Sequence of chain 1.B:
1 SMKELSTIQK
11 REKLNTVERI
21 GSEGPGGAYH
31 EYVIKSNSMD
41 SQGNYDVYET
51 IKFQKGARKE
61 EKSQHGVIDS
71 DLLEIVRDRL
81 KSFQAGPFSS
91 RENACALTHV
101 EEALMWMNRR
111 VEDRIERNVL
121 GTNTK

Sequence of chain 1.A:
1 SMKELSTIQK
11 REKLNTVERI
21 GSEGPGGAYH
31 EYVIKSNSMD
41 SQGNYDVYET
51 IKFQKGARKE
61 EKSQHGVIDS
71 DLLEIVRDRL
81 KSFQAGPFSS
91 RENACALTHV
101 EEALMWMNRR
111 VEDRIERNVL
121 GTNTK

The small molecule below binds the protein below.
Small molecule (SMILES): Nc1ncnc2c1ncn2[C@@H]1O[C@@H]2COP(=O)(O)OP(=O)(O)OC[C@H]3O[C@@H](O[C@@H]1[C@@H]2O)[C@H](O)[C@@H]3O

Binding-site contacts:
Ligand atom O25 contacts residue ARG110 of chain 1.B at 3.1 Å (salt-bridge).
Ligand atom O22 contacts residue ASN123 of chain 1.B at 2.9 Å (h-bond).
Ligand atom C02 contacts residue PHE83 of chain 1.A at 3.6 Å (hydrophobic).
Ligand atom C24 contacts residue THR122 of chain 1.B at 3.2 Å.
Ligand atom N01 contacts residue ASN93 of chain 1.A at 2.9 Å (h-bond).
Ligand atom C06 contacts residue PHE83 of chain 1.A at 3.5 Å (hydrophobic).
Ligand atom C09 contacts residue ARG110 of chain 1.B at 3.4 Å.
Ligand atom N08 contacts residue ARG110 of chain 1.B at 3.5 Å (salt-bridge).
Ligand atom O20 contacts residue GLN54 of chain 1.B at 3.4 Å (h-bond).
Ligand atom C24 contacts residue ARG114 of chain 1.B at 3.4 Å.
Ligand atom O20 contacts residue HIS30 of chain 1.B at 2.6 Å (h-bond).
Ligand atom O34 contacts residue ARG114 of chain 1.B at 2.9 Å (salt-bridge).
Ligand atom O15 contacts residue ALA57 of chain 1.B at 3.5 Å (h-bond).
Ligand atom O15 contacts residue GLY56 of chain 1.B at 3.5 Å.
Ligand atom C09 contacts residue PHE83 of chain 1.A at 3.4 Å (hydrophobic).
Ligand atom O13 contacts residue PHE83 of chain 1.A at 3.5 Å.
Ligand atom C06 contacts residue ARG110 of chain 1.B at 3.4 Å.
Ligand atom N03 contacts residue ARG110 of chain 1.B at 3.5 Å (salt-bridge).
Ligand atom O30 contacts residue ARG58 of chain 1.B at 2.7 Å (salt-bridge).
Ligand atom O27 contacts residue ARG110 of chain 1.B at 2.8 Å (salt-bridge).
Ligand atom O13 contacts residue GLY26 of chain 1.B at 3.5 Å.
Ligand atom O31 contacts residue ALA57 of chain 1.B at 3.6 Å.
Ligand atom N10 contacts residue ARG110 of chain 1.B at 3.4 Å (salt-bridge).
Ligand atom N08 contacts residue ASN93 of chain 1.A at 3.0 Å (h-bond).
Ligand atom O34 contacts residue GLY121 of chain 1.B at 2.9 Å (h-bond).
Ligand atom O35 contacts residue PHE88 of chain 1.A at 3.5 Å.
Ligand atom N08 contacts residue PHE83 of chain 1.A at 3.4 Å.
Ligand atom C07 contacts residue ARG110 of chain 1.B at 3.4 Å.
Ligand atom C02 contacts residue ARG110 of chain 1.B at 3.3 Å.
Ligand atom O33 contacts residue ARG58 of chain 1.B at 2.8 Å (salt-bridge).
Ligand atom O18 contacts residue GLN54 of chain 1.B at 2.7 Å (h-bond).
Ligand atom C19 contacts residue HIS30 of chain 1.B at 3.5 Å.
Ligand atom O22 contacts residue PHE88 of chain 1.A at 3.4 Å.
Ligand atom O35 contacts residue ARG110 of chain 1.B at 3.4 Å (salt-bridge).
Ligand atom O20 contacts residue GLY56 of chain 1.B at 2.9 Å (h-bond).
Ligand atom O20 contacts residue PRO25 of chain 1.B at 3.5 Å.
Ligand atom O18 contacts residue ARG79 of chain 1.A at 2.9 Å (salt-bridge).
Ligand atom O33 contacts residue GLY121 of chain 1.B at 3.3 Å.
Ligand atom C09 contacts residue PHE88 of chain 1.A at 3.4 Å (hydrophobic).
Ligand atom N10 contacts residue PHE83 of chain 1.A at 3.5 Å.